Binding-site contacts:
Ligand atom C3 contacts residue ASN141 of chain 1.C at 3.8 Å.
Ligand atom C8 contacts residue THR143 of chain 1.C at 4.0 Å.
Ligand atom C8 contacts residue ALA142 of chain 1.C at 3.9 Å (hydrophobic).
Ligand atom C4 contacts residue ASN141 of chain 1.C at 4.3 Å.
Ligand atom C1 contacts residue ASN144 of chain 1.C at 4.3 Å.
Ligand atom O7 contacts residue ASN141 of chain 1.C at 3.3 Å (h-bond).
Ligand atom O5 contacts residue ASN141 of chain 1.C at 2.4 Å (h-bond).
Ligand atom C8 contacts residue ASN141 of chain 1.C at 3.5 Å.
Ligand atom C1 contacts residue ASN141 of chain 1.C at 1.5 Å.
Ligand atom N2 contacts residue ASN141 of chain 1.C at 2.9 Å (h-bond).
Ligand atom N2 contacts residue ASN144 of chain 1.C at 4.0 Å.
Ligand atom C5 contacts residue ASN141 of chain 1.C at 3.7 Å.
Ligand atom O6 contacts residue VAL146 of chain 1.C at 4.2 Å.
Ligand atom C7 contacts residue ASN141 of chain 1.C at 3.3 Å.
Ligand atom C2 contacts residue ASN141 of chain 1.C at 2.5 Å.
Ligand atom C8 contacts residue ASN144 of chain 1.C at 4.5 Å.

Sequence of chain 1.C:
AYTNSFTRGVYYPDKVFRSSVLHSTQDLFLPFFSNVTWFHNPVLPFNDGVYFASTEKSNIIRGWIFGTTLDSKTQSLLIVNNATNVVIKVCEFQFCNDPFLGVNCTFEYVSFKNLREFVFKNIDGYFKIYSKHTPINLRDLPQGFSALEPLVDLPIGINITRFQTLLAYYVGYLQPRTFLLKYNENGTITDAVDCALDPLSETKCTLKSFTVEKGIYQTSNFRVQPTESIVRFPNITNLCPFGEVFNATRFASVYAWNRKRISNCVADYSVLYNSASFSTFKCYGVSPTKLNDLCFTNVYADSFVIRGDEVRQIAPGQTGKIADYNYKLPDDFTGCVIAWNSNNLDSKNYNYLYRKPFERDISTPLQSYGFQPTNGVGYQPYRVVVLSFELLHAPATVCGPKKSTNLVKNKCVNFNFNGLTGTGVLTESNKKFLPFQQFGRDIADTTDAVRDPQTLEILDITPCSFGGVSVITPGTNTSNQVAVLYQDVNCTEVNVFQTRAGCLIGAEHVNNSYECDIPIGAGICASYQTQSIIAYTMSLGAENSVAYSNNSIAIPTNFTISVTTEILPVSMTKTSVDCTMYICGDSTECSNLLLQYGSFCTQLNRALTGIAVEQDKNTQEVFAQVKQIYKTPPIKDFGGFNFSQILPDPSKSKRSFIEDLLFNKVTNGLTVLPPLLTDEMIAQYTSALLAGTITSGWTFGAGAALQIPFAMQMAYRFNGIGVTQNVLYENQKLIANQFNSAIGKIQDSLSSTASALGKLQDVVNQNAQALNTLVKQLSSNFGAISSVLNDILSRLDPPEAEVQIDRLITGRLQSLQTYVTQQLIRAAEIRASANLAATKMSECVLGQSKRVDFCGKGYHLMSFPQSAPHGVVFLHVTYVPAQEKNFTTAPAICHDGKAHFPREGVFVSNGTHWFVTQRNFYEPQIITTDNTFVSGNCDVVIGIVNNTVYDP

This protein binds this small molecule.
Small molecule (SMILES): CC(=O)N[C@@H]1[C@@H](O)[C@H](O)[C@@H](CO)O[C@H]1O